A small-molecule ligand and the protein it binds are described below.
Small molecule (SMILES): CC(=O)N[C@@H]1[C@@H](O)[C@H](O)[C@@H](CO)O[C@H]1O

Sequence of chain 1.A:
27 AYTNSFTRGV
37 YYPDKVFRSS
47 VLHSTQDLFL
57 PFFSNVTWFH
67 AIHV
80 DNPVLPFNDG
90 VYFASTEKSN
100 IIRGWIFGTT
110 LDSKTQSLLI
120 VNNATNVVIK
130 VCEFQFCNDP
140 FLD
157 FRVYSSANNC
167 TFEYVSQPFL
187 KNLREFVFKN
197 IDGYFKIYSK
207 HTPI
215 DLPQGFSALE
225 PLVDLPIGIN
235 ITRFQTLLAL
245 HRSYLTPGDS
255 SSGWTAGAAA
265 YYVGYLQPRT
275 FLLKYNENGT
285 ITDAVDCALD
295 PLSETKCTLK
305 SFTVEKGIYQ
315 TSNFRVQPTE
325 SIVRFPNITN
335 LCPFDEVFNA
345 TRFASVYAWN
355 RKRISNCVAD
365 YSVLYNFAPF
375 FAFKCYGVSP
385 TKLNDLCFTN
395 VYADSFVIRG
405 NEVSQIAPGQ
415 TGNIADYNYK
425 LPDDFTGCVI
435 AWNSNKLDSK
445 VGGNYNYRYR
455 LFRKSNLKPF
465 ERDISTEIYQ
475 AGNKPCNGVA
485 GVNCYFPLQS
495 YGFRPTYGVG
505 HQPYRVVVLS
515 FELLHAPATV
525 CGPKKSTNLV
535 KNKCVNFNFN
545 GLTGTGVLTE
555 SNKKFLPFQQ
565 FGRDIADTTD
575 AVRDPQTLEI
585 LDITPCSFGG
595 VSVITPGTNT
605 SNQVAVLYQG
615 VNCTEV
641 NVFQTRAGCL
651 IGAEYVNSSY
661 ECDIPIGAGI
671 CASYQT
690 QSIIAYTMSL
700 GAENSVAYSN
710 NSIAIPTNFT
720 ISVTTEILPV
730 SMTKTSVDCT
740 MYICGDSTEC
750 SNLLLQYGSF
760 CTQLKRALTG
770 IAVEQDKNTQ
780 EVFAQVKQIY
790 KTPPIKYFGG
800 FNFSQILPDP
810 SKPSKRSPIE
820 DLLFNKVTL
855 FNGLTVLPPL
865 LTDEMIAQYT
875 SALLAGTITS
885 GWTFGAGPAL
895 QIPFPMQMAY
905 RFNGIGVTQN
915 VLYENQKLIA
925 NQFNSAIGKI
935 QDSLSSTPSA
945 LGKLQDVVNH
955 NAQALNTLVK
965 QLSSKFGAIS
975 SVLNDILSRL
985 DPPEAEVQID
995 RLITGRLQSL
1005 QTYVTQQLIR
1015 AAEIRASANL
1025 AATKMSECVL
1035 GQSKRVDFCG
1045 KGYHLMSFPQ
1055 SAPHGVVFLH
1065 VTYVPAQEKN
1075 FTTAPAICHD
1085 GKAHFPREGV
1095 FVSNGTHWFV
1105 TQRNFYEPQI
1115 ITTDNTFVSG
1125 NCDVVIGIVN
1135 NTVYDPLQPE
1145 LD

Binding-site contacts:
Ligand atom N2 contacts residue ASN1074 of chain 1.B at 4.2 Å.
Ligand atom C6 contacts residue ASN1074 of chain 1.B at 4.3 Å.
Ligand atom C1 contacts residue ASN1074 of chain 1.B at 3.2 Å.
Ligand atom C5 contacts residue ASN1074 of chain 1.B at 3.9 Å.
Ligand atom O5 contacts residue GLN895 of chain 1.A at 4.4 Å.
Ligand atom O6 contacts residue ASN1074 of chain 1.B at 3.8 Å.
Ligand atom C8 contacts residue GLU1072 of chain 1.B at 3.5 Å.
Ligand atom C4 contacts residue ASN1074 of chain 1.B at 3.9 Å.
Ligand atom C3 contacts residue ASN1074 of chain 1.B at 4.2 Å.
Ligand atom C7 contacts residue GLU1072 of chain 1.B at 4.4 Å.
Ligand atom O5 contacts residue ASN1074 of chain 1.B at 2.9 Å (h-bond).
Ligand atom C6 contacts residue ALA706 of chain 1.B at 3.5 Å (hydrophobic).
Ligand atom O7 contacts residue ASN1074 of chain 1.B at 4.0 Å.
Ligand atom C2 contacts residue ASN1074 of chain 1.B at 3.2 Å.
Ligand atom O5 contacts residue ALA706 of chain 1.B at 4.5 Å.
Ligand atom C5 contacts residue ALA706 of chain 1.B at 4.3 Å (hydrophobic).

Sequence of chain 1.B:
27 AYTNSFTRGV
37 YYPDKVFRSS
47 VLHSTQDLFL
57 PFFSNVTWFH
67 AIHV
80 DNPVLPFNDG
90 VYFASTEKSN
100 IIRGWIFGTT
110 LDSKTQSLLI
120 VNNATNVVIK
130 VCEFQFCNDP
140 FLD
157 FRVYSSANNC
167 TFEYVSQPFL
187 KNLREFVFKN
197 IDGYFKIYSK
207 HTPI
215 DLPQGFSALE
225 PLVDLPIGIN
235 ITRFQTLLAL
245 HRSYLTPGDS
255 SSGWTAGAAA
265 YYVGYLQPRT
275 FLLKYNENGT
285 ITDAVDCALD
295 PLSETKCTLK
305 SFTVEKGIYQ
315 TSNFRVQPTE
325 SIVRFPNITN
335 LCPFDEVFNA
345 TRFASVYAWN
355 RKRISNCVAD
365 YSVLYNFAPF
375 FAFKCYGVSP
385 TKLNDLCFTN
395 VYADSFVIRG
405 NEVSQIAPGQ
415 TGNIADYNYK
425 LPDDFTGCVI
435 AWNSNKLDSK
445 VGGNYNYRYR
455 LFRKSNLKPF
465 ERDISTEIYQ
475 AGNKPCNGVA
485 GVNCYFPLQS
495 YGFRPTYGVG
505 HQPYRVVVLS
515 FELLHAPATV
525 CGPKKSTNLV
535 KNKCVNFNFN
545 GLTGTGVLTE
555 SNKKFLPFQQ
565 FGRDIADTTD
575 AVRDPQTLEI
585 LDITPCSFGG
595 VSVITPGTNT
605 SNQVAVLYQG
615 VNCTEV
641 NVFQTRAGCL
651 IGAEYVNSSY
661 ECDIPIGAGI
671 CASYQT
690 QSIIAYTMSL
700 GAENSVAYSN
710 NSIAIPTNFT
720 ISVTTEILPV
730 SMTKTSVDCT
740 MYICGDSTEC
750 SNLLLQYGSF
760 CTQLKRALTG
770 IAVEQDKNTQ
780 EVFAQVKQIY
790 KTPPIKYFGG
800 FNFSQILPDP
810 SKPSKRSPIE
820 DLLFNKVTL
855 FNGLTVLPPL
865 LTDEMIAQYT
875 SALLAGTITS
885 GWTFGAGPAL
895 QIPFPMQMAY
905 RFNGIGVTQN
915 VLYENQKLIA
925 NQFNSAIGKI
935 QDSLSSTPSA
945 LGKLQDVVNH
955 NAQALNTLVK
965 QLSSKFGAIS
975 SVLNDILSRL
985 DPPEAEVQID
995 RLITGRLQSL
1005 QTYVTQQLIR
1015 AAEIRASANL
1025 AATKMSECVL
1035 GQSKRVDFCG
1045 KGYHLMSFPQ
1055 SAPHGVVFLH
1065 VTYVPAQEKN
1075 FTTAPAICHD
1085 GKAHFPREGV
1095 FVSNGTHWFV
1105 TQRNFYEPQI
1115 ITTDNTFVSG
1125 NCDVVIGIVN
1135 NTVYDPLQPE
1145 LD